Binding-site contacts:
Ligand atom O7 contacts residue ASN12 of chain 12.J at 3.7 Å.
Ligand atom N2 contacts residue ASN12 of chain 12.J at 3.8 Å.
Ligand atom C7 contacts residue ASN12 of chain 12.J at 3.9 Å.
Ligand atom C2 contacts residue ASN12 of chain 12.J at 3.2 Å.
Ligand atom C1 contacts residue ASN12 of chain 12.J at 2.1 Å.
Ligand atom C5 contacts residue ASN12 of chain 12.J at 4.1 Å.
Ligand atom O5 contacts residue ASN12 of chain 12.J at 2.7 Å (h-bond).

Sequence of chain 12.J:
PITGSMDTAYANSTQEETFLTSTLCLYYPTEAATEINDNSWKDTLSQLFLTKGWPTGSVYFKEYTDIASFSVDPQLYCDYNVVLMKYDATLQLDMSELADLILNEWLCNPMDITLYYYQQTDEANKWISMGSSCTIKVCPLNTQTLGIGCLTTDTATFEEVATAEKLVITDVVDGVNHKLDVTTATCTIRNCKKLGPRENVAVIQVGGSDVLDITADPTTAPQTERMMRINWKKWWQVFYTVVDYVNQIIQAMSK

A small-molecule ligand and the protein it binds are described below.
Small molecule (SMILES): CC(=O)N[C@H]1[C@H](O[C@H]2[C@H](O)[C@@H](NC(C)=O)CO[C@@H]2CO)O[C@H](CO)[C@@H](O)[C@@H]1O